This protein binds this small molecule.
Small molecule (SMILES): CC(=O)N[C@@H]1[C@@H](O)[C@H](O)[C@@H](CO)O[C@H]1O

Binding-site contacts:
Ligand atom C5 contacts residue ASN315 of chain 28.K at 3.7 Å.
Ligand atom C2 contacts residue ASN315 of chain 28.K at 2.5 Å.
Ligand atom C7 contacts residue ASN315 of chain 28.K at 3.3 Å.
Ligand atom C6 contacts residue ASN315 of chain 28.K at 4.5 Å.
Ligand atom C4 contacts residue ASN315 of chain 28.K at 4.3 Å.
Ligand atom O7 contacts residue ASN315 of chain 28.K at 4.2 Å.
Ligand atom C1 contacts residue VAL314 of chain 28.K at 4.4 Å (hydrophobic).
Ligand atom N2 contacts residue ASN315 of chain 28.K at 2.8 Å (h-bond).
Ligand atom C8 contacts residue ILE281 of chain 28.K at 4.5 Å (hydrophobic).
Ligand atom O5 contacts residue THR313 of chain 28.K at 4.3 Å.
Ligand atom O5 contacts residue VAL314 of chain 28.K at 3.8 Å.
Ligand atom C3 contacts residue ASN315 of chain 28.K at 3.8 Å.
Ligand atom C8 contacts residue ASN315 of chain 28.K at 3.5 Å.
Ligand atom C1 contacts residue ASN315 of chain 28.K at 1.4 Å.
Ligand atom O5 contacts residue ASN315 of chain 28.K at 2.4 Å (h-bond).
Ligand atom C6 contacts residue THR313 of chain 28.K at 4.5 Å.

Sequence of chain 28.K:
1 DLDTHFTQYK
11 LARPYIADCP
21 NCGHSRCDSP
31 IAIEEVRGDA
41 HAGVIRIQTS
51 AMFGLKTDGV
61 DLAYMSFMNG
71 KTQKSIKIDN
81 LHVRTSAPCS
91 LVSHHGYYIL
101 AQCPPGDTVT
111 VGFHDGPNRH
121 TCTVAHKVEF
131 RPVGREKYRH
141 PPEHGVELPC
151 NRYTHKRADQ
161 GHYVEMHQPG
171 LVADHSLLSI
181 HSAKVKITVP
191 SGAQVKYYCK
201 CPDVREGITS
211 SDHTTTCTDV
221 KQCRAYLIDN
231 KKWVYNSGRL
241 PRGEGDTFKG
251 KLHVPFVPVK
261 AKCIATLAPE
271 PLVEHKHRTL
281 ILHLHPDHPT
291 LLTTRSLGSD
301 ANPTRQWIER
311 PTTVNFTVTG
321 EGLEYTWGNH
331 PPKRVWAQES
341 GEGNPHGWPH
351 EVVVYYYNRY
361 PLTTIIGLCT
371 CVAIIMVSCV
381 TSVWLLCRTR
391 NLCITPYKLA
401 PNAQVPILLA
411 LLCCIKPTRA